Sequence of chain 1.A:
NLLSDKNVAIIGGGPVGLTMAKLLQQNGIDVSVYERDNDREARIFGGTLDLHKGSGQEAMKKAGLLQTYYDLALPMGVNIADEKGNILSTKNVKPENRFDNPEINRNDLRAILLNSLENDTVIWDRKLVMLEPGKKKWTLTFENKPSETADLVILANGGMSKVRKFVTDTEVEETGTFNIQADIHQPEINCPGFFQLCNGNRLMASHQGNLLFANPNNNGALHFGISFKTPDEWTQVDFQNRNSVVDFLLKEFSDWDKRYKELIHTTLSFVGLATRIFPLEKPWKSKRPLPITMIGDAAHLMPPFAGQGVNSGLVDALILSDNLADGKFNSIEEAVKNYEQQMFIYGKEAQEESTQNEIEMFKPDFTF

The small molecule below binds the protein below.
Small molecule (SMILES): C[NH+](C)c1cc(NC(=O)CNC(C)(C)C)c(O)c2c1C[C@H]1C[C@H]3[C@H]([NH+](C)C)C(O)=C(C(N)=O)C(=O)[C@@]3(O)C(O)=C1C2=O

Binding-site contacts:
Ligand atom C61 contacts residue PHE329 of chain 1.A at 3.3 Å (hydrophobic).
Ligand atom O3 contacts residue GLN202 of chain 1.A at 3.2 Å (h-bond).
Ligand atom N92 contacts residue GLU377 of chain 1.A at 3.4 Å (salt-bridge).
Ligand atom N21 contacts residue ASN236 of chain 1.A at 3.8 Å.
Ligand atom C7 contacts residue PHE329 of chain 1.A at 3.0 Å (hydrophobic).
Ligand atom C8 contacts residue PHE329 of chain 1.A at 3.5 Å (hydrophobic).
Ligand atom C41 contacts residue PRO328 of chain 1.A at 3.5 Å (hydrophobic).
Ligand atom O21 contacts residue ALA235 of chain 1.A at 3.8 Å.
Ligand atom O11 contacts residue ARG223 of chain 1.A at 3.6 Å.
Ligand atom C72 contacts residue PHE329 of chain 1.A at 3.2 Å (hydrophobic).
Ligand atom C42 contacts residue GLN202 of chain 1.A at 2.7 Å.
Ligand atom C12 contacts residue FAD1 of chain 1.E at 3.5 Å.
Ligand atom O12 contacts residue FAD1 of chain 1.E at 2.7 Å (h-bond).
Ligand atom O91 contacts residue ALA330 of chain 1.A at 3.1 Å (h-bond).
Ligand atom O21 contacts residue GLY246 of chain 1.A at 3.7 Å.
Ligand atom C5 contacts residue PHE234 of chain 1.A at 3.2 Å (hydrophobic).
Ligand atom N7 contacts residue PHE329 of chain 1.A at 3.0 Å (h-bond).
Ligand atom C43 contacts residue PRO328 of chain 1.A at 3.5 Å (hydrophobic).
Ligand atom C71 contacts residue PHE392 of chain 1.A at 3.4 Å (hydrophobic).
Ligand atom O1C contacts residue FAD1 of chain 1.E at 2.8 Å (h-bond).
Ligand atom O1 contacts residue ARG223 of chain 1.A at 3.2 Å (salt-bridge).
Ligand atom C43 contacts residue PHE329 of chain 1.A at 3.7 Å (hydrophobic).
Ligand atom O21 contacts residue HIS244 of chain 1.A at 3.6 Å (h-bond).
Ligand atom C3 contacts residue PHE234 of chain 1.A at 3.7 Å (hydrophobic).
Ligand atom C72 contacts residue MET385 of chain 1.A at 3.3 Å (hydrophobic).
Ligand atom N4 contacts residue FAD1 of chain 1.E at 3.5 Å.
Ligand atom C96 contacts residue GLU377 of chain 1.A at 3.6 Å.
Ligand atom O10 contacts residue GLY331 of chain 1.A at 3.7 Å.
Ligand atom O3 contacts residue GLY246 of chain 1.A at 3.4 Å.
Ligand atom C21 contacts residue PHE234 of chain 1.A at 3.6 Å (hydrophobic).
Ligand atom C51 contacts residue PRO328 of chain 1.A at 3.7 Å (hydrophobic).
Ligand atom O21 contacts residue PHE234 of chain 1.A at 3.4 Å (h-bond).
Ligand atom N21 contacts residue ALA235 of chain 1.A at 3.8 Å.
Ligand atom O91 contacts residue GLU377 of chain 1.A at 3.7 Å.
Ligand atom N7 contacts residue MET385 of chain 1.A at 3.6 Å (h-bond).
Ligand atom C6 contacts residue PHE234 of chain 1.A at 3.6 Å (hydrophobic).
Ligand atom O12 contacts residue ARG223 of chain 1.A at 3.5 Å (salt-bridge).
Ligand atom C2 contacts residue PHE234 of chain 1.A at 3.5 Å (hydrophobic).
Ligand atom C91 contacts residue ALA330 of chain 1.A at 3.4 Å (hydrophobic).
Ligand atom C42 contacts residue FAD1 of chain 1.E at 3.0 Å.